Sequence of chain 1.B:
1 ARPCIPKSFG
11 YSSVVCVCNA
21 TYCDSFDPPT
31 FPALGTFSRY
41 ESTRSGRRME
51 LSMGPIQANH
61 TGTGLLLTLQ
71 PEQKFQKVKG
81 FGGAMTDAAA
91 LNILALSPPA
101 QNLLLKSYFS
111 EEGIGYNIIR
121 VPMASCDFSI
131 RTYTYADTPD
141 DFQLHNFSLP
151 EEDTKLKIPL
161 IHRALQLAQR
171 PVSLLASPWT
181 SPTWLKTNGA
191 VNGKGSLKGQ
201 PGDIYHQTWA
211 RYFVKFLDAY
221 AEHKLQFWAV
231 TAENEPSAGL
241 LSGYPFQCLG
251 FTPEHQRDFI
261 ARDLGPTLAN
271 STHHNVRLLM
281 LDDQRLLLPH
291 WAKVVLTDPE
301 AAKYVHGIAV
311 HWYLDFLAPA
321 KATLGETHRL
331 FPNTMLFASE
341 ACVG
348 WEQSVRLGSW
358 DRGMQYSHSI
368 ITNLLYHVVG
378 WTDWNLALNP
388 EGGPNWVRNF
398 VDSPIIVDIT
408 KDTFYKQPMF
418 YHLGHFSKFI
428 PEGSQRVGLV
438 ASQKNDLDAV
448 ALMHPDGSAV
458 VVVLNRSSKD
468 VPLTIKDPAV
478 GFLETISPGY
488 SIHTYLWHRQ

A protein and the small-molecule ligand that binds it are described below.
Small molecule (SMILES): CC(=O)N[C@@H]1[C@@H](O)[C@H](O)[C@@H](CO)O[C@H]1O

Binding-site contacts:
Ligand atom C4 contacts residue ASN146 of chain 1.B at 4.0 Å.
Ligand atom C1 contacts residue ASN146 of chain 1.B at 1.5 Å.
Ligand atom C2 contacts residue ASN146 of chain 1.B at 2.2 Å.
Ligand atom C7 contacts residue ASN146 of chain 1.B at 3.7 Å.
Ligand atom C8 contacts residue ASN146 of chain 1.B at 4.0 Å.
Ligand atom C5 contacts residue ASN146 of chain 1.B at 3.6 Å.
Ligand atom O5 contacts residue ASN146 of chain 1.B at 2.4 Å (h-bond).
Ligand atom C8 contacts residue THR138 of chain 1.B at 4.5 Å.
Ligand atom N2 contacts residue ASN146 of chain 1.B at 2.9 Å (h-bond).
Ligand atom C7 contacts residue THR138 of chain 1.B at 3.7 Å.
Ligand atom O7 contacts residue THR138 of chain 1.B at 3.5 Å (h-bond).
Ligand atom N2 contacts residue THR138 of chain 1.B at 4.0 Å.
Ligand atom C3 contacts residue ASN146 of chain 1.B at 3.6 Å.